Sequence of chain 1.L:
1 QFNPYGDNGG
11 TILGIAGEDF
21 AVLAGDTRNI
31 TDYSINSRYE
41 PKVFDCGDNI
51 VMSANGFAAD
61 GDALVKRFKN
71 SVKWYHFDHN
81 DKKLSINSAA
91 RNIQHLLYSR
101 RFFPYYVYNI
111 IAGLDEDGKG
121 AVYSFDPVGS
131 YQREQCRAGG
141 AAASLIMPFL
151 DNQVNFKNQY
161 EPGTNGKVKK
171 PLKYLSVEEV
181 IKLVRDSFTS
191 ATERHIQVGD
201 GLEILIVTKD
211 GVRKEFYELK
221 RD

Binding-site contacts:
Ligand atom O49 contacts residue ALA20 of chain 1.K at 3.4 Å.
Ligand atom C12 contacts residue THR1 of chain 1.K at 2.5 Å.
Ligand atom C12 contacts residue MES1 of chain 1.MA at 3.2 Å.
Ligand atom O21 contacts residue MES1 of chain 1.MA at 2.7 Å (h-bond).
Ligand atom C10 contacts residue TYR169 of chain 1.K at 3.6 Å (hydrophobic).
Ligand atom C8 contacts residue THR1 of chain 1.K at 2.3 Å.
Ligand atom C2 contacts residue LYS33 of chain 1.K at 3.8 Å.
Ligand atom C7 contacts residue LYS33 of chain 1.K at 3.8 Å.
Ligand atom O49 contacts residue THR21 of chain 1.K at 3.1 Å (h-bond).
Ligand atom C2 contacts residue ALA49 of chain 1.K at 3.8 Å (hydrophobic).
Ligand atom O21 contacts residue GLY47 of chain 1.K at 3.0 Å (h-bond).
Ligand atom O39 contacts residue ALA49 of chain 1.K at 3.3 Å (h-bond).
Ligand atom C11 contacts residue TYR169 of chain 1.K at 3.1 Å (hydrophobic).
Ligand atom C48 contacts residue GLY47 of chain 1.K at 3.6 Å.
Ligand atom C4 contacts residue ALA49 of chain 1.K at 3.4 Å (hydrophobic).
Ligand atom C3 contacts residue ALA49 of chain 1.K at 3.3 Å (hydrophobic).
Ligand atom C1 contacts residue MET45 of chain 1.K at 3.6 Å (hydrophobic).
Ligand atom C23 contacts residue GLY47 of chain 1.K at 3.6 Å.
Ligand atom N22 contacts residue GLY47 of chain 1.K at 3.0 Å (h-bond).
Ligand atom C9 contacts residue THR1 of chain 1.K at 1.4 Å.
Ligand atom N22 contacts residue THR1 of chain 1.K at 3.6 Å.
Ligand atom C7 contacts residue GLY47 of chain 1.K at 3.6 Å.
Ligand atom C6 contacts residue THR1 of chain 1.K at 3.7 Å.
Ligand atom C5 contacts residue LYS33 of chain 1.K at 3.8 Å.
Ligand atom C2 contacts residue MET45 of chain 1.K at 3.7 Å (hydrophobic).
Ligand atom C7 contacts residue THR1 of chain 1.K at 2.5 Å.
Ligand atom C26 contacts residue THR21 of chain 1.K at 3.8 Å.
Ligand atom O13 contacts residue THR1 of chain 1.K at 3.7 Å.
Ligand atom O13 contacts residue MES1 of chain 1.MA at 3.5 Å (h-bond).
Ligand atom N25 contacts residue THR21 of chain 1.K at 3.1 Å (h-bond).
Ligand atom C30 contacts residue ASP126 of chain 1.L at 3.4 Å.
Ligand atom C11 contacts residue THR1 of chain 1.K at 2.5 Å.
Ligand atom C24 contacts residue GLY47 of chain 1.K at 3.4 Å.
Ligand atom N28 contacts residue ASP126 of chain 1.L at 3.4 Å (salt-bridge).
Ligand atom O21 contacts residue THR1 of chain 1.K at 2.3 Å (h-bond).
Ligand atom C1 contacts residue LYS33 of chain 1.K at 3.7 Å.
Ligand atom C11 contacts residue ARG19 of chain 1.K at 3.3 Å.
Ligand atom C10 contacts residue THR1 of chain 1.K at 1.5 Å.
Ligand atom C27 contacts residue THR21 of chain 1.K at 3.6 Å.
Ligand atom C6 contacts residue LYS33 of chain 1.K at 3.6 Å.

Sequence of chain 1.K:
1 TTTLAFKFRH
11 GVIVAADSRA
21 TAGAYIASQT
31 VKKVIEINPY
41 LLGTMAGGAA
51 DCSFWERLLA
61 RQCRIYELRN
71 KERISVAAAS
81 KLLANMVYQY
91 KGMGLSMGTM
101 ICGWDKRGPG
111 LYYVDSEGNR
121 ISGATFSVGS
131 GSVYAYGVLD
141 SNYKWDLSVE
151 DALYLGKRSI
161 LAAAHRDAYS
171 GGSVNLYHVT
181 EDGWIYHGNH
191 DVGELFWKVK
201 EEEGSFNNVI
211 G

The protein below binds the small molecule below.
Small molecule (SMILES): COc1ccc(C[C@H](NC(=O)[C@H](C)NC(=O)CN2CCOCC2)C(=O)N[C@@H](Cc2ccccc2)[C@@H](O)[C@H](C)CO)cc1